Sequence of chain 1.B:
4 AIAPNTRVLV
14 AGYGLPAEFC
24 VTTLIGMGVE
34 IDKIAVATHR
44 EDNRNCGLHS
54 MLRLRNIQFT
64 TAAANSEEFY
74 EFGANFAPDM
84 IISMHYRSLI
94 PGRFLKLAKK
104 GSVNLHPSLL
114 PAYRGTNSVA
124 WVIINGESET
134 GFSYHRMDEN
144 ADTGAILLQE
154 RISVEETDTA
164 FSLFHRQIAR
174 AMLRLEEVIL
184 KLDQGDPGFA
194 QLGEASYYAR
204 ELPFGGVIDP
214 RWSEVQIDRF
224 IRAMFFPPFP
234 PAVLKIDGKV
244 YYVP

This protein binds this small molecule.
Small molecule (SMILES): Nc1nc2c(c(=O)[nH]1)N[C@H](CN(C=O)c1ccc(C(=O)N[C@@H](CCC(=O)O)C(=O)O)cc1)CN2

Binding-site contacts:
Ligand atom N8 contacts residue SER91 of chain 1.B at 3.0 Å (h-bond).
Ligand atom O4 contacts residue MET140 of chain 1.B at 3.5 Å.
Ligand atom C6 contacts residue ASN107 of chain 1.B at 3.6 Å.
Ligand atom O4 contacts residue ASN143 of chain 1.B at 3.4 Å (h-bond).
Ligand atom C4 contacts residue ASN143 of chain 1.B at 3.6 Å.
Ligand atom N5 contacts residue ASN107 of chain 1.B at 3.3 Å (h-bond).
Ligand atom C16 contacts residue ARG90 of chain 1.B at 3.2 Å.
Ligand atom N1 contacts residue LEU92 of chain 1.B at 3.5 Å.
Ligand atom C4 contacts residue MET140 of chain 1.B at 3.5 Å (hydrophobic).
Ligand atom N1 contacts residue ILE93 of chain 1.B at 3.1 Å (h-bond).
Ligand atom C9 contacts residue ASP145 of chain 1.B at 3.8 Å.
Ligand atom C11 contacts residue LEU92 of chain 1.B at 3.8 Å (hydrophobic).
Ligand atom NA2 contacts residue ILE93 of chain 1.B at 2.9 Å (h-bond).
Ligand atom NA2 contacts residue GLU142 of chain 1.B at 3.5 Å (salt-bridge).
Ligand atom N5 contacts residue ASP145 of chain 1.B at 3.8 Å.
Ligand atom O4 contacts residue ASP145 of chain 1.B at 3.1 Å (salt-bridge).
Ligand atom C7 contacts residue SER91 of chain 1.B at 3.6 Å.
Ligand atom NA2 contacts residue ASP141 of chain 1.B at 3.0 Å (salt-bridge).
Ligand atom C2 contacts residue ILE93 of chain 1.B at 3.8 Å (hydrophobic).
Ligand atom C2 contacts residue LEU92 of chain 1.B at 3.4 Å (hydrophobic).
Ligand atom O4 contacts residue ALA144 of chain 1.B at 3.6 Å.
Ligand atom C2 contacts residue ASP141 of chain 1.B at 3.5 Å.
Ligand atom C15 contacts residue SER91 of chain 1.B at 3.9 Å.
Ligand atom N3 contacts residue ASN143 of chain 1.B at 3.2 Å (h-bond).
Ligand atom C8A contacts residue MET140 of chain 1.B at 3.5 Å (hydrophobic).
Ligand atom C4 contacts residue ALA144 of chain 1.B at 3.8 Å (hydrophobic).
Ligand atom C13 contacts residue ALA144 of chain 1.B at 3.8 Å (hydrophobic).
Ligand atom C15 contacts residue ARG90 of chain 1.B at 3.4 Å.
Ligand atom N3 contacts residue MET140 of chain 1.B at 3.7 Å.
Ligand atom O contacts residue ARG203 of chain 1.B at 3.5 Å (salt-bridge).
Ligand atom N1 contacts residue MET140 of chain 1.B at 3.9 Å.
Ligand atom C16 contacts residue LEU92 of chain 1.B at 3.8 Å (hydrophobic).
Ligand atom O4 contacts residue HIS138 of chain 1.B at 3.4 Å.
Ligand atom NA2 contacts residue LEU92 of chain 1.B at 3.5 Å.
Ligand atom C7 contacts residue SER86 of chain 1.B at 3.8 Å.
Ligand atom N3 contacts residue ASP141 of chain 1.B at 3.2 Å (salt-bridge).
Ligand atom C4A contacts residue MET140 of chain 1.B at 3.5 Å (hydrophobic).
Ligand atom C7 contacts residue TYR89 of chain 1.B at 3.7 Å (hydrophobic).
Ligand atom NA2 contacts residue LEU98 of chain 1.B at 3.9 Å.
Ligand atom C16 contacts residue SER91 of chain 1.B at 3.7 Å.